Sequence of chain 1.B:
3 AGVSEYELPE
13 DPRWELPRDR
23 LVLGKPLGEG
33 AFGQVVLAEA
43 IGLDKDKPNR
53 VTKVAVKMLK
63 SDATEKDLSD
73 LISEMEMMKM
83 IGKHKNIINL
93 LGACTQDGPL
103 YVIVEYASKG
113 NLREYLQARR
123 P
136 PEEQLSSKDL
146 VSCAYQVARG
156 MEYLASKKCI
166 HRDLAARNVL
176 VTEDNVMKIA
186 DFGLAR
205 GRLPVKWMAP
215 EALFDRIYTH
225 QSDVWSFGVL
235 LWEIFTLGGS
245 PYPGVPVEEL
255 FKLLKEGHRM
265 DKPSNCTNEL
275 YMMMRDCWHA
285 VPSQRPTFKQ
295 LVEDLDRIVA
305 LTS

Binding-site contacts:
Ligand atom C25 contacts residue LEU175 of chain 1.B at 3.9 Å (hydrophobic).
Ligand atom C26 contacts residue LEU175 of chain 1.B at 3.4 Å (hydrophobic).
Ligand atom C20 contacts residue LEU175 of chain 1.B at 3.5 Å (hydrophobic).
Ligand atom F22 contacts residue VAL37 of chain 1.B at 3.9 Å.
Ligand atom C28 contacts residue GLU107 of chain 1.B at 4.0 Å.
Ligand atom C18 contacts residue LEU175 of chain 1.B at 3.8 Å (hydrophobic).
Ligand atom C12 contacts residue LEU29 of chain 1.B at 3.9 Å (hydrophobic).
Ligand atom C4 contacts residue SER110 of chain 1.B at 3.1 Å.
Ligand atom C24 contacts residue VAL106 of chain 1.B at 3.8 Å (hydrophobic).
Ligand atom N27 contacts residue ALA57 of chain 1.B at 3.6 Å.
Ligand atom N27 contacts residue LEU175 of chain 1.B at 3.5 Å.
Ligand atom N5 contacts residue SER110 of chain 1.B at 4.0 Å.
Ligand atom C10 contacts residue GLY112 of chain 1.B at 3.8 Å.
Ligand atom N11 contacts residue ALA109 of chain 1.B at 3.0 Å (h-bond).
Ligand atom C3 contacts residue SER110 of chain 1.B at 3.0 Å.
Ligand atom C28 contacts residue ALA109 of chain 1.B at 3.7 Å (hydrophobic).
Ligand atom C17 contacts residue LEU29 of chain 1.B at 4.0 Å (hydrophobic).
Ligand atom C10 contacts residue LEU29 of chain 1.B at 3.9 Å (hydrophobic).
Ligand atom C25 contacts residue VAL106 of chain 1.B at 3.5 Å (hydrophobic).
Ligand atom C23 contacts residue ASP186 of chain 1.B at 3.6 Å.
Ligand atom O29 contacts residue ALA109 of chain 1.B at 2.6 Å (h-bond).
Ligand atom C4 contacts residue LYS111 of chain 1.B at 3.7 Å.
Ligand atom C4 contacts residue GLY112 of chain 1.B at 3.7 Å.
Ligand atom C28 contacts residue LEU175 of chain 1.B at 3.7 Å (hydrophobic).
Ligand atom N27 contacts residue GLU107 of chain 1.B at 3.1 Å (salt-bridge).
Ligand atom O29 contacts residue TYR108 of chain 1.B at 3.2 Å.
Ligand atom C9 contacts residue ALA109 of chain 1.B at 3.5 Å (hydrophobic).
Ligand atom O29 contacts residue GLU107 of chain 1.B at 3.9 Å.
Ligand atom C8 contacts residue GLY112 of chain 1.B at 3.9 Å.
Ligand atom C10 contacts residue ALA109 of chain 1.B at 3.5 Å (hydrophobic).
Ligand atom C25 contacts residue GLU107 of chain 1.B at 3.7 Å.
Ligand atom C25 contacts residue ILE90 of chain 1.B at 3.7 Å (hydrophobic).
Ligand atom C9 contacts residue SER110 of chain 1.B at 3.9 Å.
Ligand atom C17 contacts residue LEU175 of chain 1.B at 3.9 Å (hydrophobic).
Ligand atom C15 contacts residue LEU29 of chain 1.B at 3.8 Å (hydrophobic).
Ligand atom C26 contacts residue GLU107 of chain 1.B at 3.9 Å.
Ligand atom N13 contacts residue LEU29 of chain 1.B at 3.7 Å.
Ligand atom C9 contacts residue GLY112 of chain 1.B at 3.6 Å.
Ligand atom N11 contacts residue TYR108 of chain 1.B at 4.0 Å.
Ligand atom C24 contacts residue ILE90 of chain 1.B at 4.0 Å (hydrophobic).

A small-molecule ligand and the protein it binds are described below.
Small molecule (SMILES): CN1CCN(c2ccc3[nH]c(-c4c(N)c5c(F)cccc5[nH]c4=O)nc3c2)CC1